Binding-site contacts:
Ligand atom C13 contacts residue PHE424 of chain 1.A at 4.2 Å (hydrophobic).
Ligand atom O19 contacts residue VAL236 of chain 1.A at 4.5 Å.
Ligand atom C12 contacts residue PHE424 of chain 1.A at 4.4 Å (hydrophobic).
Ligand atom O21 contacts residue ILE235 of chain 1.A at 4.3 Å.
Ligand atom C12 contacts residue MET178 of chain 1.A at 4.1 Å (hydrophobic).
Ligand atom C14 contacts residue VAL236 of chain 1.A at 4.3 Å (hydrophobic).
Ligand atom O21 contacts residue VAL423 of chain 1.A at 3.8 Å.
Ligand atom C12 contacts residue MET182 of chain 1.A at 4.5 Å (hydrophobic).
Ligand atom C09 contacts residue TRP427 of chain 1.A at 3.7 Å (hydrophobic).
Ligand atom C20 contacts residue VAL423 of chain 1.A at 3.8 Å (hydrophobic).
Ligand atom C07 contacts residue TRP427 of chain 1.A at 4.3 Å (hydrophobic).
Ligand atom C10 contacts residue TRP427 of chain 1.A at 4.0 Å (hydrophobic).
Ligand atom C17 contacts residue ARG420 of chain 1.A at 4.2 Å.
Ligand atom C20 contacts residue ILE235 of chain 1.A at 4.5 Å (hydrophobic).
Ligand atom C09 contacts residue PHE424 of chain 1.A at 4.0 Å (hydrophobic).
Ligand atom C18 contacts residue VAL423 of chain 1.A at 4.3 Å (hydrophobic).
Ligand atom C07 contacts residue ILE185 of chain 1.A at 4.5 Å (hydrophobic).
Ligand atom C13 contacts residue TRP427 of chain 1.A at 4.0 Å (hydrophobic).
Ligand atom O16 contacts residue VAL423 of chain 1.A at 3.9 Å.
Ligand atom C20 contacts residue VAL236 of chain 1.A at 3.7 Å (hydrophobic).
Ligand atom O16 contacts residue VAL236 of chain 1.A at 3.7 Å.
Ligand atom C12 contacts residue TRP427 of chain 1.A at 4.3 Å (hydrophobic).
Ligand atom O15 contacts residue ARG420 of chain 1.A at 3.7 Å.
Ligand atom C17 contacts residue VAL423 of chain 1.A at 3.7 Å (hydrophobic).
Ligand atom C13 contacts residue VAL423 of chain 1.A at 4.0 Å (hydrophobic).
Ligand atom C14 contacts residue VAL423 of chain 1.A at 4.5 Å (hydrophobic).
Ligand atom C11 contacts residue PHE424 of chain 1.A at 3.8 Å (hydrophobic).
Ligand atom O19 contacts residue TRP174 of chain 1.A at 4.3 Å.
Ligand atom C08 contacts residue TRP427 of chain 1.A at 4.5 Å (hydrophobic).
Ligand atom C08 contacts residue ILE185 of chain 1.A at 3.8 Å (hydrophobic).
Ligand atom C10 contacts residue PHE424 of chain 1.A at 4.5 Å (hydrophobic).
Ligand atom O15 contacts residue PHE424 of chain 1.A at 4.2 Å.
Ligand atom C11 contacts residue TRP427 of chain 1.A at 3.5 Å (hydrophobic).

Sequence of chain 1.A:
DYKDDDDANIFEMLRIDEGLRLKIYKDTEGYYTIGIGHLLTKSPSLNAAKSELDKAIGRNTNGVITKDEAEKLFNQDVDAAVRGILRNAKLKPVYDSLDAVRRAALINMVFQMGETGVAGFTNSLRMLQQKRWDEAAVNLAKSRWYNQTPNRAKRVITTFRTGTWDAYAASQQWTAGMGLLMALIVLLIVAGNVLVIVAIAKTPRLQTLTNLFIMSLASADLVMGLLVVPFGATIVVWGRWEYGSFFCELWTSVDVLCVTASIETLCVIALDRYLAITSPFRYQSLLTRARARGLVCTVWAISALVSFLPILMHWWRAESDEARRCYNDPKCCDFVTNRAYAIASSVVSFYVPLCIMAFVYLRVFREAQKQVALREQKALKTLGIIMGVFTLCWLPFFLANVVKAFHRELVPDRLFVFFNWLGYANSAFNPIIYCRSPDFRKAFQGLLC

This small molecule binds to this protein.
Small molecule (SMILES): CCCCCCC=CCCCCCC(=O)OC[C@@H](O)CO